Sequence of chain 1.B:
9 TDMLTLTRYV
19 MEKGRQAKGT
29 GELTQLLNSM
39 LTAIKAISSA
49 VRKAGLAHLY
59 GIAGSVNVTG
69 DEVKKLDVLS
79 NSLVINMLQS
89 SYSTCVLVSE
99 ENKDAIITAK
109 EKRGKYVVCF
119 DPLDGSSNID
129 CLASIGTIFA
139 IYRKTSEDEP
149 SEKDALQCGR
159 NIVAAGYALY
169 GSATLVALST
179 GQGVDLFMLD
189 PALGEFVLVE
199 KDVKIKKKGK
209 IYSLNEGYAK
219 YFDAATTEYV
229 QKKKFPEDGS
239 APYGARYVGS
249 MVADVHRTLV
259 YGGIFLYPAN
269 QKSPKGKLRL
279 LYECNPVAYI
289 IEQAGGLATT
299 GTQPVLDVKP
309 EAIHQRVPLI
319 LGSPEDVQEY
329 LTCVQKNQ

Binding-site contacts:
Ligand atom O3P contacts residue SER124 of chain 1.A at 2.4 Å (h-bond).
Ligand atom C6 contacts residue LYS275 of chain 1.A at 3.8 Å.
Ligand atom O3P contacts residue SER125 of chain 1.A at 3.7 Å.
Ligand atom C2 contacts residue LYS275 of chain 1.A at 3.8 Å.
Ligand atom O1P contacts residue SER125 of chain 1.A at 2.9 Å (h-bond).
Ligand atom O3 contacts residue SER248 of chain 1.A at 3.5 Å.
Ligand atom O5 contacts residue LYS275 of chain 1.A at 2.9 Å (salt-bridge).
Ligand atom O4P contacts residue ARG244 of chain 1.B at 3.4 Å (salt-bridge).
Ligand atom P2 contacts residue LYS275 of chain 1.A at 3.8 Å.
Ligand atom O6P contacts residue TYR265 of chain 1.A at 2.6 Å (h-bond).
Ligand atom O4P contacts residue ASN213 of chain 1.A at 2.8 Å (h-bond).
Ligand atom P1 contacts residue SER124 of chain 1.A at 3.6 Å.
Ligand atom O1P contacts residue SER124 of chain 1.A at 3.7 Å.
Ligand atom C5 contacts residue LYS275 of chain 1.A at 3.8 Å.
Ligand atom O6 contacts residue LYS275 of chain 1.A at 2.9 Å (salt-bridge).
Ligand atom O6P contacts residue TYR216 of chain 1.A at 2.7 Å (h-bond).
Ligand atom O4P contacts residue TYR245 of chain 1.A at 2.7 Å (h-bond).
Ligand atom O3 contacts residue ASP122 of chain 1.A at 3.0 Å (salt-bridge).
Ligand atom O6 contacts residue TYR265 of chain 1.A at 3.6 Å.
Ligand atom C4 contacts residue GLY247 of chain 1.A at 3.3 Å.
Ligand atom O6P contacts residue LYS275 of chain 1.A at 3.7 Å.
Ligand atom O5P contacts residue ARG244 of chain 1.B at 2.7 Å (salt-bridge).
Ligand atom C4 contacts residue MET249 of chain 1.A at 3.6 Å (hydrophobic).
Ligand atom O1 contacts residue ASP122 of chain 1.A at 2.9 Å (salt-bridge).
Ligand atom C6 contacts residue TYR245 of chain 1.A at 3.2 Å (hydrophobic).
Ligand atom O3P contacts residue GLY123 of chain 1.A at 3.2 Å.
Ligand atom O3 contacts residue GLY123 of chain 1.A at 3.7 Å.
Ligand atom O1 contacts residue GLU281 of chain 1.A at 2.9 Å (salt-bridge).
Ligand atom O3 contacts residue MET249 of chain 1.A at 2.8 Å (h-bond).
Ligand atom P2 contacts residue ASN213 of chain 1.A at 3.6 Å.
Ligand atom O2 contacts residue GLY247 of chain 1.A at 3.9 Å.
Ligand atom C1 contacts residue GLU281 of chain 1.A at 3.4 Å.
Ligand atom O2P contacts residue LYS275 of chain 1.A at 2.9 Å (salt-bridge).
Ligand atom O3 contacts residue GLY247 of chain 1.A at 3.8 Å.
Ligand atom C6 contacts residue TYR265 of chain 1.A at 3.9 Å (hydrophobic).
Ligand atom P2 contacts residue ARG244 of chain 1.B at 3.7 Å.
Ligand atom O4 contacts residue MET249 of chain 1.A at 3.1 Å (h-bond).
Ligand atom O2 contacts residue GLY123 of chain 1.A at 3.9 Å.
Ligand atom C3 contacts residue MET249 of chain 1.A at 3.6 Å (hydrophobic).
Ligand atom P2 contacts residue TYR216 of chain 1.A at 3.7 Å.

Sequence of chain 1.A:
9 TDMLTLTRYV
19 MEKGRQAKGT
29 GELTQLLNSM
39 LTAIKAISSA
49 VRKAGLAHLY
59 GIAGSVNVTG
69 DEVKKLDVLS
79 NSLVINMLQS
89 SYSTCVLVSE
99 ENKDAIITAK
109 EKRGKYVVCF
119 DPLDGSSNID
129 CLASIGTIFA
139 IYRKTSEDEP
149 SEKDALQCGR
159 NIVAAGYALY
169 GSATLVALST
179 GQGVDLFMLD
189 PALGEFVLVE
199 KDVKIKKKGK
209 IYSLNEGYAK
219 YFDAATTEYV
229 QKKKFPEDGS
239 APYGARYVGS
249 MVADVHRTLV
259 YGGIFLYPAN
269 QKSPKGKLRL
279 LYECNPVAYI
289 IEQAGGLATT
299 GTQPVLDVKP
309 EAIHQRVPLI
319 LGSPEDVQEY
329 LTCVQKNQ

This small molecule binds to this protein.
Small molecule (SMILES): O=P(O)(O)OC[C@H]1O[C@@](CO)(OP(=O)(O)O)[C@@H](O)[C@@H]1O